Sequence of chain 5.A:
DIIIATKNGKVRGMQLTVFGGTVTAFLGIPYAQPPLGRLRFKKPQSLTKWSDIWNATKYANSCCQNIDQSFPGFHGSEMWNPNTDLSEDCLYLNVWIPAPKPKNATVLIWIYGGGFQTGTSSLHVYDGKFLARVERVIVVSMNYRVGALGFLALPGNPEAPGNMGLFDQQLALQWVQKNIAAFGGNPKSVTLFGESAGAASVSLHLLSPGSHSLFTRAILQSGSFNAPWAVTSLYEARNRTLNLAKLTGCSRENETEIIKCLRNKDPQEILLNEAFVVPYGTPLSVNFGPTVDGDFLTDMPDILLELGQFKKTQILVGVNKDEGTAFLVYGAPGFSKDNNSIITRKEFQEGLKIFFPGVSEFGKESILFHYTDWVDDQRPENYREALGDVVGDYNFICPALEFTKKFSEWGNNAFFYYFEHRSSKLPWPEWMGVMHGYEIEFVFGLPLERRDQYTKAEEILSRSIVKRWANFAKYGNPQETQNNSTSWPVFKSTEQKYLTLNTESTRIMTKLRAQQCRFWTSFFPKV

Binding-site contacts:
Ligand atom P contacts residue HIS438 of chain 5.A at 3.7 Å.
Ligand atom C4 contacts residue LEU286 of chain 5.A at 3.9 Å (hydrophobic).
Ligand atom P contacts residue SER198 of chain 5.A at 1.6 Å.
Ligand atom N contacts residue GLY117 of chain 5.A at 4.4 Å.
Ligand atom C1 contacts residue HIS438 of chain 5.A at 3.7 Å.
Ligand atom O2 contacts residue ALA199 of chain 5.A at 2.8 Å (h-bond).
Ligand atom O2 contacts residue GLY116 of chain 5.A at 3.1 Å (h-bond).
Ligand atom C3 contacts residue PHE398 of chain 5.A at 4.5 Å (hydrophobic).
Ligand atom P contacts residue GLY117 of chain 5.A at 3.9 Å.
Ligand atom C3 contacts residue TRP231 of chain 5.A at 4.4 Å (hydrophobic).
Ligand atom N contacts residue PHE398 of chain 5.A at 3.8 Å.
Ligand atom N contacts residue TRP231 of chain 5.A at 3.7 Å.
Ligand atom C4 contacts residue TRP231 of chain 5.A at 3.7 Å (hydrophobic).
Ligand atom P contacts residue ALA199 of chain 5.A at 3.4 Å.
Ligand atom N contacts residue ALA199 of chain 5.A at 4.2 Å.
Ligand atom C1 contacts residue GLY117 of chain 5.A at 4.0 Å.
Ligand atom C1 contacts residue SER198 of chain 5.A at 3.8 Å.
Ligand atom O2 contacts residue SER198 of chain 5.A at 2.5 Å (h-bond).
Ligand atom C2 contacts residue GLY117 of chain 5.A at 4.2 Å.
Ligand atom O3 contacts residue HIS438 of chain 5.A at 2.8 Å (h-bond).
Ligand atom O3 contacts residue SER198 of chain 5.A at 2.5 Å (h-bond).
Ligand atom P contacts residue GLY116 of chain 5.A at 4.3 Å.
Ligand atom N contacts residue SER198 of chain 5.A at 2.7 Å (h-bond).
Ligand atom C3 contacts residue LEU286 of chain 5.A at 4.2 Å (hydrophobic).
Ligand atom O2 contacts residue GLY117 of chain 5.A at 2.7 Å (h-bond).
Ligand atom C2 contacts residue PHE329 of chain 5.A at 3.9 Å (hydrophobic).
Ligand atom C1 contacts residue GLY116 of chain 5.A at 4.1 Å.
Ligand atom C4 contacts residue VAL288 of chain 5.A at 3.7 Å (hydrophobic).
Ligand atom C3 contacts residue SER198 of chain 5.A at 3.9 Å.
Ligand atom C3 contacts residue GLY117 of chain 5.A at 4.0 Å.
Ligand atom C4 contacts residue GLY117 of chain 5.A at 4.0 Å.
Ligand atom O2 contacts residue GLY115 of chain 5.A at 4.0 Å.
Ligand atom O3 contacts residue GLY117 of chain 5.A at 4.5 Å.

The small molecule below binds the protein below.
Small molecule (SMILES): CCN[P](=O)(O)OCC